Binding-site contacts:
Ligand atom N3 contacts residue GLU191 of chain 1.B at 3.0 Å (salt-bridge).
Ligand atom N2 contacts residue ZN1 of chain 1.L at 2.2 Å.
Ligand atom C9 contacts residue HIS189 of chain 1.B at 3.4 Å.
Ligand atom C7 contacts residue HIS189 of chain 1.B at 3.2 Å.
Ligand atom C8 contacts residue TYR178 of chain 1.B at 3.9 Å (hydrophobic).
Ligand atom C7 contacts residue DMS1 of chain 1.O at 4.0 Å.
Ligand atom C2 contacts residue PHE186 of chain 1.B at 3.9 Å (hydrophobic).
Ligand atom C7 contacts residue ZN1 of chain 1.L at 2.9 Å.
Ligand atom C5 contacts residue TRP209 of chain 1.B at 3.5 Å (hydrophobic).
Ligand atom O contacts residue LYS207 of chain 1.B at 2.8 Å (salt-bridge).
Ligand atom N contacts residue TYR133 of chain 1.B at 2.8 Å (h-bond).
Ligand atom C3 contacts residue PHE186 of chain 1.B at 3.5 Å (hydrophobic).
Ligand atom C1 contacts residue TYR133 of chain 1.B at 3.9 Å (hydrophobic).
Ligand atom N2 contacts residue HIS189 of chain 1.B at 3.4 Å (h-bond).
Ligand atom N3 contacts residue DMS1 of chain 1.O at 4.0 Å.
Ligand atom N contacts residue TYR178 of chain 1.B at 3.8 Å.
Ligand atom C5 contacts residue HIS277 of chain 1.B at 3.6 Å.
Ligand atom C6 contacts residue HIS189 of chain 1.B at 3.5 Å.
Ligand atom N3 contacts residue ZN1 of chain 1.L at 2.1 Å.
Ligand atom S contacts residue LYS242 of chain 1.B at 3.6 Å.
Ligand atom N1 contacts residue TYR178 of chain 1.B at 3.7 Å.
Ligand atom S contacts residue DMS1 of chain 1.O at 4.0 Å.
Ligand atom C6 contacts residue ZN1 of chain 1.L at 3.0 Å.
Ligand atom C4 contacts residue PHE186 of chain 1.B at 3.3 Å (hydrophobic).
Ligand atom C contacts residue TYR133 of chain 1.B at 3.4 Å (hydrophobic).
Ligand atom C contacts residue LYS207 of chain 1.B at 3.9 Å.
Ligand atom C5 contacts residue PHE186 of chain 1.B at 3.5 Å (hydrophobic).
Ligand atom C4 contacts residue TRP209 of chain 1.B at 3.6 Å (hydrophobic).
Ligand atom C contacts residue PHE186 of chain 1.B at 3.4 Å (hydrophobic).
Ligand atom C4 contacts residue ASN199 of chain 1.B at 3.9 Å.
Ligand atom N2 contacts residue HIS277 of chain 1.B at 3.3 Å (h-bond).
Ligand atom C1 contacts residue TYR178 of chain 1.B at 3.3 Å (hydrophobic).
Ligand atom N2 contacts residue PHE186 of chain 1.B at 4.0 Å.
Ligand atom C9 contacts residue ZN1 of chain 1.L at 3.1 Å.
Ligand atom C5 contacts residue ZN1 of chain 1.L at 3.2 Å.
Ligand atom N3 contacts residue HIS189 of chain 1.B at 2.9 Å (h-bond).
Ligand atom O contacts residue PHE186 of chain 1.B at 3.3 Å.
Ligand atom C9 contacts residue GLU191 of chain 1.B at 3.2 Å.
Ligand atom C8 contacts residue HIS189 of chain 1.B at 3.9 Å.
Ligand atom O contacts residue TYR133 of chain 1.B at 3.2 Å (h-bond).

Sequence of chain 1.B:
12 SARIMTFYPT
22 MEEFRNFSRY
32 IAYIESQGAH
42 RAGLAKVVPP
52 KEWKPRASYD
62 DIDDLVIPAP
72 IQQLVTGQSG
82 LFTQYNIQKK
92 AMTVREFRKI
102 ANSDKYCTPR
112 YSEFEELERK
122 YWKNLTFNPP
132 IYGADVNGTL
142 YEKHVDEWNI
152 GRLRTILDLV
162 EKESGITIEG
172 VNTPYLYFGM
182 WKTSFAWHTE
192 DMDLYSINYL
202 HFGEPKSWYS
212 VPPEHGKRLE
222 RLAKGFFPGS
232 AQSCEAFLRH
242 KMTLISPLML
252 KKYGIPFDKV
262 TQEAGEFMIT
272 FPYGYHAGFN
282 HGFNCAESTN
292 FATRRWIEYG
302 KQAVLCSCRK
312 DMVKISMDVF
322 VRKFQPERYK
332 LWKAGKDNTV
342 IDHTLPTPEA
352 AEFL

A protein and the small-molecule ligand that binds it are described below.
Small molecule (SMILES): O=c1[nH]cnc2c(-c3cscn3)nccc12